Binding-site contacts:
Ligand atom C2 contacts residue ASN12 of chain 37.L at 3.2 Å.
Ligand atom C5 contacts residue ASN12 of chain 37.L at 4.1 Å.
Ligand atom O7 contacts residue ASN12 of chain 37.L at 3.7 Å.
Ligand atom N2 contacts residue ASN12 of chain 37.L at 3.8 Å.
Ligand atom C1 contacts residue ASN12 of chain 37.L at 2.1 Å.
Ligand atom O5 contacts residue ASN12 of chain 37.L at 2.6 Å (h-bond).
Ligand atom C7 contacts residue ASN12 of chain 37.L at 3.9 Å.

This small molecule binds to this protein.
Small molecule (SMILES): CC(=O)N[C@H]1[C@H](O[C@H]2[C@H](O)[C@@H](NC(C)=O)CO[C@@H]2CO)O[C@H](CO)[C@@H](O)[C@@H]1O

Sequence of chain 37.L:
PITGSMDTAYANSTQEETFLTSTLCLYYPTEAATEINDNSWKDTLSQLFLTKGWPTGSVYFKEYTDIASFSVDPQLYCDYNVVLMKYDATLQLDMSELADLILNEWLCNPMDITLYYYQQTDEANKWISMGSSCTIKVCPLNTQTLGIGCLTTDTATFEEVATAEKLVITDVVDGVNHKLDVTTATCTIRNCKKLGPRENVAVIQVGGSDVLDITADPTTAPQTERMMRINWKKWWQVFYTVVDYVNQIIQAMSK